Sequence of chain 1.A:
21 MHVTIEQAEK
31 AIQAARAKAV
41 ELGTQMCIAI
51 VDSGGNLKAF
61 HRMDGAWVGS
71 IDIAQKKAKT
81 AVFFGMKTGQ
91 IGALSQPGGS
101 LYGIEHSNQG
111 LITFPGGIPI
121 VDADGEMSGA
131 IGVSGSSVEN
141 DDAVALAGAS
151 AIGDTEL

Binding-site contacts:
Ligand atom C6 contacts residue SER134 of chain 2.D at 3.3 Å.
Ligand atom O7 contacts residue PHE114 of chain 2.D at 3.5 Å.
Ligand atom C6 contacts residue GLY135 of chain 2.D at 4.3 Å.
Ligand atom C6 contacts residue PHE114 of chain 2.D at 3.8 Å (hydrophobic).
Ligand atom O7 contacts residue SER134 of chain 2.D at 2.6 Å (h-bond).
Ligand atom O1 contacts residue ASP141 of chain 2.D at 3.5 Å (salt-bridge).
Ligand atom C1 contacts residue TRP67 of chain 2.D at 3.3 Å (hydrophobic).
Ligand atom C6 contacts residue SER136 of chain 2.D at 4.0 Å.
Ligand atom C1 contacts residue ASP141 of chain 2.D at 4.5 Å.
Ligand atom O2 contacts residue TRP67 of chain 2.D at 3.2 Å.
Ligand atom O2 contacts residue PHE84 of chain 1.A at 3.9 Å.
Ligand atom O7 contacts residue LYS77 of chain 2.D at 3.0 Å (salt-bridge).
Ligand atom C6 contacts residue ASP141 of chain 2.D at 3.5 Å.
Ligand atom O1 contacts residue GLY135 of chain 2.D at 3.4 Å (h-bond).
Ligand atom C6 contacts residue LEU101 of chain 1.A at 4.1 Å (hydrophobic).
Ligand atom O1 contacts residue SER70 of chain 2.D at 4.3 Å.
Ligand atom O2 contacts residue SER136 of chain 2.D at 4.3 Å.
Ligand atom O7 contacts residue ILE73 of chain 2.D at 3.8 Å.
Ligand atom O1 contacts residue TRP67 of chain 2.D at 4.3 Å.
Ligand atom C1 contacts residue SER136 of chain 2.D at 2.9 Å.
Ligand atom O7 contacts residue GLY135 of chain 2.D at 4.0 Å.
Ligand atom O7 contacts residue ASP141 of chain 2.D at 2.8 Å (salt-bridge).
Ligand atom C6 contacts residue LYS77 of chain 2.D at 4.2 Å.
Ligand atom C1 contacts residue GLY135 of chain 2.D at 4.2 Å.
Ligand atom O1 contacts residue SER136 of chain 2.D at 3.2 Å (h-bond).
Ligand atom O1 contacts residue SER134 of chain 2.D at 3.3 Å (h-bond).

Sequence of chain 2.D:
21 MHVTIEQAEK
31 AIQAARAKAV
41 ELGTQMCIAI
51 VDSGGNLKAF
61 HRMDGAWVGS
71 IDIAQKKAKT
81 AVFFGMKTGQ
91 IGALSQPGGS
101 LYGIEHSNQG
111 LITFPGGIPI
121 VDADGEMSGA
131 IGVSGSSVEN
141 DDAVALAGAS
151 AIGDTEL

A protein and the small-molecule ligand that binds it are described below.
Small molecule (SMILES): OCOCO